Sequence of chain 1.A:
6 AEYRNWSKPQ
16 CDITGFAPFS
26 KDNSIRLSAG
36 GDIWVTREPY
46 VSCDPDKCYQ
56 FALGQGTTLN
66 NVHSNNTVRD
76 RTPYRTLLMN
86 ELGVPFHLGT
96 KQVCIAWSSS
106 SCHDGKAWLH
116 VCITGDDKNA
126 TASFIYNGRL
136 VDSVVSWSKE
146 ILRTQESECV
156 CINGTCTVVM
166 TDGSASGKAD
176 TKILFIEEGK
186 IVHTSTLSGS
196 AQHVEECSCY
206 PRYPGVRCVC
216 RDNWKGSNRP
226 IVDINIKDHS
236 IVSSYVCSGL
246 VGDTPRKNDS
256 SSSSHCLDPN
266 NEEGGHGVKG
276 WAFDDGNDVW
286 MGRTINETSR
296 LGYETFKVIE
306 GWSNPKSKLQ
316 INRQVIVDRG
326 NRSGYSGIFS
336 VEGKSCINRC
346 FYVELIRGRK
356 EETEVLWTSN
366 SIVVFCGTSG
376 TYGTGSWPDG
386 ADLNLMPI

Binding-site contacts:
Ligand atom O2 contacts residue ARG318 of chain 3.A at 3.5 Å (salt-bridge).
Ligand atom C2 contacts residue ASN124 of chain 1.A at 2.3 Å.
Ligand atom N2 contacts residue ASN124 of chain 1.A at 2.8 Å (h-bond).
Ligand atom C7 contacts residue ASN124 of chain 1.A at 3.2 Å.
Ligand atom C6 contacts residue TYR377 of chain 3.A at 3.3 Å (hydrophobic).
Ligand atom C1 contacts residue ASN124 of chain 1.A at 1.4 Å.
Ligand atom C5 contacts residue ASN124 of chain 1.A at 3.6 Å.
Ligand atom O5 contacts residue ILE316 of chain 3.A at 3.9 Å.
Ligand atom O3 contacts residue GLN315 of chain 3.A at 3.4 Å (h-bond).
Ligand atom O3 contacts residue ILE316 of chain 3.A at 3.8 Å.
Ligand atom C3 contacts residue GLN315 of chain 3.A at 3.5 Å.
Ligand atom O6 contacts residue ILE316 of chain 3.A at 3.7 Å.
Ligand atom O2 contacts residue ASN317 of chain 3.A at 3.7 Å.
Ligand atom O2 contacts residue ILE316 of chain 3.A at 3.5 Å.
Ligand atom C4 contacts residue GLN315 of chain 3.A at 3.4 Å.
Ligand atom O3 contacts residue GLN315 of chain 3.A at 3.5 Å (h-bond).
Ligand atom C3 contacts residue ASN124 of chain 1.A at 3.7 Å.
Ligand atom O6 contacts residue GLY378 of chain 3.A at 2.8 Å (h-bond).
Ligand atom O4 contacts residue ARG318 of chain 3.A at 3.4 Å (salt-bridge).
Ligand atom C8 contacts residue TYR377 of chain 3.A at 3.8 Å (hydrophobic).
Ligand atom C7 contacts residue ASN317 of chain 3.A at 3.8 Å.
Ligand atom O4 contacts residue ASN317 of chain 3.A at 3.7 Å.
Ligand atom C2 contacts residue ARG318 of chain 3.A at 3.9 Å.
Ligand atom O3 contacts residue ASN317 of chain 3.A at 3.0 Å (h-bond).
Ligand atom O5 contacts residue GLY378 of chain 3.A at 3.2 Å.
Ligand atom O5 contacts residue TYR377 of chain 3.A at 3.9 Å.
Ligand atom O4 contacts residue ARG318 of chain 3.A at 3.7 Å.
Ligand atom O5 contacts residue ASN124 of chain 1.A at 2.4 Å (h-bond).
Ligand atom O2 contacts residue GLN315 of chain 3.A at 3.3 Å.
Ligand atom N2 contacts residue ASN317 of chain 3.A at 3.5 Å (h-bond).
Ligand atom O7 contacts residue ASN124 of chain 1.A at 3.2 Å (h-bond).
Ligand atom O5 contacts residue THR379 of chain 3.A at 3.4 Å.
Ligand atom O3 contacts residue ASP254 of chain 3.A at 3.6 Å (salt-bridge).
Ligand atom C1 contacts residue GLY378 of chain 3.A at 3.9 Å.
Ligand atom C3 contacts residue ASN317 of chain 3.A at 3.6 Å.
Ligand atom O6 contacts residue THR379 of chain 3.A at 3.6 Å.
Ligand atom O6 contacts residue TYR377 of chain 3.A at 3.5 Å.
Ligand atom C8 contacts residue ASN317 of chain 3.A at 3.5 Å.
Ligand atom C6 contacts residue GLY378 of chain 3.A at 3.5 Å.
Ligand atom C5 contacts residue TYR377 of chain 3.A at 3.8 Å (hydrophobic).

Sequence of chain 3.A:
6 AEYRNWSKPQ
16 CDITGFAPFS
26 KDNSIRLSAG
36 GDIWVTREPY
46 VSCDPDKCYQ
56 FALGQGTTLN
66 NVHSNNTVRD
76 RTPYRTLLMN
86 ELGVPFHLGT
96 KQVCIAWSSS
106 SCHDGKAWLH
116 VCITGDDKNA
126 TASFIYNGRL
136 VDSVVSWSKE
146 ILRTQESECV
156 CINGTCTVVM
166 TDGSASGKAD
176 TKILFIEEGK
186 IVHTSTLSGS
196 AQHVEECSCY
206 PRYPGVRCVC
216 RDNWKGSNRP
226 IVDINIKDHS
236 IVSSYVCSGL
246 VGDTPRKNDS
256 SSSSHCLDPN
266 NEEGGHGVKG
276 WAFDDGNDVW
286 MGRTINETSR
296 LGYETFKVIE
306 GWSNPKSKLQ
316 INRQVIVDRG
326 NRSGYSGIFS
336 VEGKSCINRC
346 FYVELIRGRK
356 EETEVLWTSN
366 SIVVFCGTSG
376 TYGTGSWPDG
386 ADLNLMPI

The protein below binds the small molecule below.
Small molecule (SMILES): CC(=O)N[C@H]1[C@H](O[C@H]2[C@H](O)[C@@H](NC(C)=O)CO[C@@H]2CO)O[C@H](CO)[C@@H](O[C@@H]2O[C@H](CO[C@H]3O[C@H](CO)[C@@H](O)[C@H](O)[C@@H]3O)[C@@H](O)[C@H](O[C@H]3O[C@H](CO)[C@@H](O)[C@H](O)[C@@H]3O)[C@@H]2O)[C@@H]1O